The small molecule below binds the protein below.
Small molecule (SMILES): CCC[C@@H](C)CCCOC(=O)[C@@H]1CCCC[C@@H]1C(=O)O

Sequence of chain 1.A:
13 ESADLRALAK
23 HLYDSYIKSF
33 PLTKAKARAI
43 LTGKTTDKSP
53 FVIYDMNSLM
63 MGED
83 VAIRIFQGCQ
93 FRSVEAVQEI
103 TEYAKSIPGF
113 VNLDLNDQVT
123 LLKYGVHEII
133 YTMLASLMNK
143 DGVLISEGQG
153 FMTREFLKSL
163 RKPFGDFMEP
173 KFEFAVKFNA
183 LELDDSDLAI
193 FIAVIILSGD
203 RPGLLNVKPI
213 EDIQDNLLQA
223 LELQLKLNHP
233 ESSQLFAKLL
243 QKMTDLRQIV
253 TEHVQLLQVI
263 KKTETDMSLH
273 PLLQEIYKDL

Binding-site contacts:
Ligand atom C05 contacts residue CYS91 of chain 1.A at 4.2 Å (hydrophobic).
Ligand atom C07 contacts residue SER95 of chain 1.A at 4.0 Å.
Ligand atom C16 contacts residue HIS255 of chain 1.A at 3.9 Å.
Ligand atom O06 contacts residue CYS91 of chain 1.A at 3.5 Å (h-bond).
Ligand atom C03 contacts residue TYR279 of chain 1.A at 4.0 Å (hydrophobic).
Ligand atom C14 contacts residue ALA98 of chain 1.A at 4.1 Å (hydrophobic).
Ligand atom C09 contacts residue ILE132 of chain 1.A at 4.0 Å (hydrophobic).
Ligand atom C12 contacts residue ILE132 of chain 1.A at 3.6 Å (hydrophobic).
Ligand atom C02 contacts residue HIS255 of chain 1.A at 3.8 Å.
Ligand atom O15 contacts residue SER95 of chain 1.A at 4.0 Å.
Ligand atom C02 contacts residue TYR279 of chain 1.A at 3.2 Å (hydrophobic).
Ligand atom C18 contacts residue GLN92 of chain 1.A at 3.7 Å.
Ligand atom C08 contacts residue SER95 of chain 1.A at 4.2 Å.
Ligand atom O20 contacts residue HIS255 of chain 1.A at 2.8 Å (h-bond).
Ligand atom C10 contacts residue ILE132 of chain 1.A at 4.2 Å (hydrophobic).
Ligand atom O01 contacts residue TYR279 of chain 1.A at 3.7 Å.
Ligand atom C08 contacts residue CYS91 of chain 1.A at 4.2 Å (hydrophobic).
Ligand atom C13 contacts residue ILE132 of chain 1.A at 3.8 Å (hydrophobic).
Ligand atom C05 contacts residue SER95 of chain 1.A at 3.2 Å.
Ligand atom C19 contacts residue GLN92 of chain 1.A at 4.2 Å.
Ligand atom O06 contacts residue SER95 of chain 1.A at 2.7 Å (h-bond).
Ligand atom C02 contacts residue HIS129 of chain 1.A at 3.8 Å.
Ligand atom O20 contacts residue TYR279 of chain 1.A at 2.7 Å (h-bond).
Ligand atom C17 contacts residue PHE88 of chain 1.A at 3.4 Å (hydrophobic).
Ligand atom C09 contacts residue SER95 of chain 1.A at 3.7 Å.
Ligand atom C03 contacts residue SER95 of chain 1.A at 3.4 Å.
Ligand atom C04 contacts residue CYS91 of chain 1.A at 3.7 Å (hydrophobic).
Ligand atom O01 contacts residue SER95 of chain 1.A at 2.6 Å (h-bond).
Ligand atom C02 contacts residue SER95 of chain 1.A at 3.3 Å.
Ligand atom C19 contacts residue TYR279 of chain 1.A at 3.6 Å (hydrophobic).
Ligand atom C04 contacts residue SER95 of chain 1.A at 3.6 Å.
Ligand atom C12 contacts residue ALA98 of chain 1.A at 4.1 Å (hydrophobic).
Ligand atom C14 contacts residue ILE132 of chain 1.A at 4.1 Å (hydrophobic).
Ligand atom C11 contacts residue ARG94 of chain 1.A at 3.8 Å.
Ligand atom C19 contacts residue HIS255 of chain 1.A at 3.7 Å.
Ligand atom O01 contacts residue HIS129 of chain 1.A at 3.5 Å (h-bond).
Ligand atom O20 contacts residue HIS129 of chain 1.A at 3.4 Å (h-bond).
Ligand atom O15 contacts residue HIS255 of chain 1.A at 4.0 Å.
Ligand atom C07 contacts residue CYS91 of chain 1.A at 3.9 Å (hydrophobic).
Ligand atom C16 contacts residue CYS91 of chain 1.A at 4.0 Å (hydrophobic).